Sequence of chain 1.A:
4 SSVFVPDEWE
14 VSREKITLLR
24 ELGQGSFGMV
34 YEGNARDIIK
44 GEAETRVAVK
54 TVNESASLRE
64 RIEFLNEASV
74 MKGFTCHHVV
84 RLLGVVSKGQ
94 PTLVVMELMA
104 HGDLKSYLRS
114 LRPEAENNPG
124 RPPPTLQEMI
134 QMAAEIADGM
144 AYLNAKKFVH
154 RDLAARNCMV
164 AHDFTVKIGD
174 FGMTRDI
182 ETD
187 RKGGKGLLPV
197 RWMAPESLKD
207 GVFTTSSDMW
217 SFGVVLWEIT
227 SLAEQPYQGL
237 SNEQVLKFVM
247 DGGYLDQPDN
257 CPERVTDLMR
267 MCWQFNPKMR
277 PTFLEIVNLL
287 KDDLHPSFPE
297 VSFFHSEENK

Binding-site contacts:
Ligand atom C contacts residue LEU194 of chain 1.A at 3.6 Å (hydrophobic).
Ligand atom CG contacts residue TRP198 of chain 1.A at 3.6 Å (hydrophobic).
Ligand atom CD1 contacts residue 1121 of chain 1.E at 3.7 Å.
Ligand atom CB contacts residue ASP206 of chain 1.A at 3.5 Å.
Ligand atom O contacts residue LYS191 of chain 1.A at 3.0 Å.
Ligand atom N contacts residue LYS205 of chain 1.A at 2.6 Å (salt-bridge).
Ligand atom N contacts residue LEU204 of chain 1.A at 3.5 Å (h-bond).
Ligand atom CZ contacts residue ARG159 of chain 1.A at 3.6 Å.
Ligand atom CB contacts residue LYS205 of chain 1.A at 3.5 Å.
Ligand atom O contacts residue ASN238 of chain 1.A at 3.6 Å (h-bond).
Ligand atom OD2 contacts residue ARG159 of chain 1.A at 3.2 Å (salt-bridge).
Ligand atom OD2 contacts residue TRP198 of chain 1.A at 3.3 Å.
Ligand atom CG contacts residue GLN27 of chain 1.A at 2.8 Å.
Ligand atom N contacts residue 1121 of chain 1.E at 3.2 Å (h-bond).
Ligand atom CD contacts residue GLN27 of chain 1.A at 3.5 Å.
Ligand atom O contacts residue VAL196 of chain 1.A at 3.7 Å.
Ligand atom CB contacts residue GLN27 of chain 1.A at 3.6 Å.
Ligand atom N contacts residue LYS205 of chain 1.A at 3.3 Å (salt-bridge).
Ligand atom ND2 contacts residue GLY192 of chain 1.A at 3.4 Å (h-bond).
Ligand atom O contacts residue LEU194 of chain 1.A at 3.0 Å (h-bond).
Ligand atom CG contacts residue LEU194 of chain 1.A at 3.4 Å (hydrophobic).
Ligand atom CE2 contacts residue 1121 of chain 1.E at 2.5 Å.
Ligand atom O contacts residue LEU194 of chain 1.A at 3.7 Å.
Ligand atom CA contacts residue LYS205 of chain 1.A at 3.2 Å.
Ligand atom O contacts residue PRO195 of chain 1.A at 3.0 Å.
Ligand atom CZ contacts residue 1121 of chain 1.E at 1.4 Å.
Ligand atom CA contacts residue LEU194 of chain 1.A at 3.2 Å (hydrophobic).
Ligand atom N contacts residue GLY192 of chain 1.A at 3.1 Å (h-bond).
Ligand atom CA contacts residue 1121 of chain 1.E at 3.5 Å.
Ligand atom SD contacts residue ASN238 of chain 1.A at 3.6 Å.
Ligand atom CB contacts residue GLY207 of chain 1.A at 3.5 Å.
Ligand atom C contacts residue LYS205 of chain 1.A at 3.6 Å.
Ligand atom O contacts residue LEU193 of chain 1.A at 3.5 Å.
Ligand atom O contacts residue GLY192 of chain 1.A at 2.8 Å (h-bond).
Ligand atom CE1 contacts residue 1121 of chain 1.E at 2.4 Å.
Ligand atom N contacts residue LEU194 of chain 1.A at 2.9 Å (h-bond).
Ligand atom C contacts residue LYS205 of chain 1.A at 3.5 Å.
Ligand atom OG contacts residue GLY190 of chain 1.A at 3.6 Å.
Ligand atom CB contacts residue LEU194 of chain 1.A at 3.7 Å (hydrophobic).
Ligand atom CB contacts residue VAL196 of chain 1.A at 3.6 Å (hydrophobic).

This protein binds this small molecule.
Small molecule (SMILES): CSCC[C@H](NC(=O)[C@H](Cc1ccccc1)NC(=O)[C@H](CC(=O)O)NC(=O)CNC(=O)[C@@H](NC(=O)[C@H](C)NC(=O)[C@@H]1CCCN1)[C@@H](C)O)C(=O)N[C@@H](CC(N)=O)C(=O)N[C@@H](CCSC)C(=O)N[C@@H](CO)C(=O)N1CCC[C@H]1C(=O)N[C@H](C(=O)NCC=O)C(C)C